Binding-site contacts:
Ligand atom C4 contacts residue ASN286 of chain 1.N at 3.8 Å.
Ligand atom O5 contacts residue ARG23 of chain 1.S at 3.2 Å (salt-bridge).
Ligand atom O2 contacts residue ASP73 of chain 1.S at 4.0 Å.
Ligand atom C6 contacts residue SER21 of chain 1.S at 3.2 Å.
Ligand atom C4 contacts residue TYR80 of chain 1.S at 4.0 Å (hydrophobic).
Ligand atom C2 contacts residue ASN286 of chain 1.N at 2.6 Å.
Ligand atom C1 contacts residue SER21 of chain 1.S at 4.2 Å.
Ligand atom C8 contacts residue ARG23 of chain 1.S at 3.0 Å.
Ligand atom C3 contacts residue ASN286 of chain 1.N at 3.7 Å.
Ligand atom C1 contacts residue ASN286 of chain 1.N at 1.4 Å.
Ligand atom O2 contacts residue SER7 of chain 1.S at 3.7 Å.
Ligand atom C6 contacts residue TYR80 of chain 1.S at 3.8 Å (hydrophobic).
Ligand atom C6 contacts residue VAL5 of chain 1.S at 3.9 Å (hydrophobic).
Ligand atom C3 contacts residue TYR80 of chain 1.S at 3.4 Å (hydrophobic).
Ligand atom O6 contacts residue SER7 of chain 1.S at 3.9 Å.
Ligand atom C6 contacts residue ASN286 of chain 1.N at 3.9 Å.
Ligand atom C3 contacts residue LYS19 of chain 1.S at 3.9 Å.
Ligand atom C1 contacts residue ARG23 of chain 1.S at 3.7 Å.
Ligand atom C5 contacts residue ASN286 of chain 1.N at 2.8 Å.
Ligand atom O5 contacts residue TYR80 of chain 1.S at 3.8 Å.
Ligand atom C6 contacts residue THR76 of chain 1.S at 4.0 Å.
Ligand atom C6 contacts residue ASP73 of chain 1.S at 3.9 Å.
Ligand atom C5 contacts residue TYR80 of chain 1.S at 3.5 Å (hydrophobic).
Ligand atom O6 contacts residue ASN286 of chain 1.N at 4.0 Å.
Ligand atom O5 contacts residue ARG23 of chain 1.S at 4.2 Å.
Ligand atom O7 contacts residue LYS36 of chain 1.N at 3.6 Å.
Ligand atom O6 contacts residue GLN6 of chain 1.S at 3.0 Å (h-bond).
Ligand atom O3 contacts residue TYR80 of chain 1.S at 3.3 Å (h-bond).
Ligand atom O2 contacts residue TYR80 of chain 1.S at 1.1 Å (h-bond).
Ligand atom O5 contacts residue ASN286 of chain 1.N at 2.1 Å (h-bond).
Ligand atom O6 contacts residue SER21 of chain 1.S at 3.0 Å (h-bond).
Ligand atom C7 contacts residue ASN286 of chain 1.N at 4.0 Å.
Ligand atom C6 contacts residue ARG23 of chain 1.S at 3.9 Å.
Ligand atom O4 contacts residue LYS19 of chain 1.S at 3.3 Å (salt-bridge).
Ligand atom N2 contacts residue ASN286 of chain 1.N at 3.0 Å (h-bond).
Ligand atom C2 contacts residue TYR80 of chain 1.S at 2.6 Å (hydrophobic).
Ligand atom C1 contacts residue TYR80 of chain 1.S at 3.7 Å (hydrophobic).
Ligand atom C6 contacts residue ARG23 of chain 1.S at 3.6 Å.
Ligand atom O6 contacts residue VAL5 of chain 1.S at 3.9 Å.
Ligand atom C5 contacts residue ARG23 of chain 1.S at 3.2 Å.

Sequence of chain 1.S:
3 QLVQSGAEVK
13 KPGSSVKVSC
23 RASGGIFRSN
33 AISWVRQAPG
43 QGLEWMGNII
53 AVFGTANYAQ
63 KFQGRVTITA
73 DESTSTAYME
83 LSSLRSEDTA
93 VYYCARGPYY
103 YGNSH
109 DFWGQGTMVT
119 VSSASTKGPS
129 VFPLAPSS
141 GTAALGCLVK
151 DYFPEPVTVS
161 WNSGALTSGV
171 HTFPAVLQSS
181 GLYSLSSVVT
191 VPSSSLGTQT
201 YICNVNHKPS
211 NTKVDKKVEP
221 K

The small molecule below binds the protein below.
Small molecule (SMILES): CC(=O)N[C@H]1[C@H](O[C@H]2[C@H](O)[C@@H](NC(C)=O)CO[C@@H]2CO)O[C@H](CO)[C@@H](O[C@H]2O[C@H](CO[C@@H]3O[C@H](CO)[C@@H](O)[C@H](O)[C@@H]3O)[C@@H](O)[C@H](O[C@H]3O[C@H](CO)[C@@H](O)[C@H](O)[C@@H]3O)[C@@H]2O)[C@@H]1O

Sequence of chain 1.N:
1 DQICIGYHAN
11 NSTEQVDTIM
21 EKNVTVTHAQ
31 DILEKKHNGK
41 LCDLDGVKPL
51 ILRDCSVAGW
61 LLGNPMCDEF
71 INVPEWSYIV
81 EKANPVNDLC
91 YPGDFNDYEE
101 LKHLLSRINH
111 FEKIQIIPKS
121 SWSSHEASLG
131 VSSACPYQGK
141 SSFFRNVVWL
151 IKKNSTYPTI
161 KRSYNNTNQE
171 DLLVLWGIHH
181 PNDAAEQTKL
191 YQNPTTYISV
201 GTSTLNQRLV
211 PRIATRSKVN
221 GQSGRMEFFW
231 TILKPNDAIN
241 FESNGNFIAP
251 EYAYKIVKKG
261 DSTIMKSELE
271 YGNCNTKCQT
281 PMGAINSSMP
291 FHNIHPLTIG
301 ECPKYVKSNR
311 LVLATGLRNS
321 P